Sequence of chain 1.B:
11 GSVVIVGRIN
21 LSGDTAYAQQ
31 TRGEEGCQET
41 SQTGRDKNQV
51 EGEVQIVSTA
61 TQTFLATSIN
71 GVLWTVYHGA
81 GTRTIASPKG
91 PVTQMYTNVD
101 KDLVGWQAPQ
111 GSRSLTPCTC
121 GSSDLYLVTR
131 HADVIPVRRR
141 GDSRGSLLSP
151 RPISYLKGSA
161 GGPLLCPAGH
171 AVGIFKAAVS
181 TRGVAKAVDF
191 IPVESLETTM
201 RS

A small-molecule ligand and the protein it binds are described below.
Small molecule (SMILES): CC[C@@H]1C[C@]1(NC(=O)[C@@H]1C[C@@H]2CN1C(=O)[C@H](C(C)(C)C)NC(=O)OCC(C)(C)CCCCc1cccc3c1CN(C3)C(=O)O2)C(=O)NS(=O)(=O)C1CC1

Binding-site contacts:
Ligand atom CBQ contacts residue PHE64 of chain 1.B at 3.6 Å (hydrophobic).
Ligand atom OAG contacts residue ALA178 of chain 1.B at 3.0 Å (h-bond).
Ligand atom CB contacts residue HIS78 of chain 1.B at 3.5 Å.
Ligand atom CBR contacts residue GLY79 of chain 1.B at 3.5 Å.
Ligand atom OBL contacts residue LYS157 of chain 1.B at 3.6 Å.
Ligand atom NBK contacts residue HIS78 of chain 1.B at 3.1 Å (h-bond).
Ligand atom CBQ contacts residue GLN62 of chain 1.B at 3.5 Å.
Ligand atom CAY contacts residue ALA160 of chain 1.B at 3.4 Å (hydrophobic).
Ligand atom CBA contacts residue ALA160 of chain 1.B at 3.7 Å (hydrophobic).
Ligand atom OBL contacts residue GLY158 of chain 1.B at 3.1 Å (h-bond).
Ligand atom CBN contacts residue GLN62 of chain 1.B at 3.6 Å.
Ligand atom CCA contacts residue ILE153 of chain 1.B at 3.7 Å (hydrophobic).
Ligand atom NAV contacts residue LYS176 of chain 1.B at 3.0 Å (salt-bridge).
Ligand atom CBN contacts residue HIS78 of chain 1.B at 3.6 Å.
Ligand atom OAP contacts residue HIS78 of chain 1.B at 3.3 Å.
Ligand atom OBO contacts residue LYS157 of chain 1.B at 3.2 Å.
Ligand atom OBL contacts residue SER159 of chain 1.B at 3.6 Å (h-bond).
Ligand atom CCA contacts residue ALA178 of chain 1.B at 3.5 Å (hydrophobic).
Ligand atom CAR contacts residue LEU156 of chain 1.B at 3.5 Å (hydrophobic).
Ligand atom SBM contacts residue GLY158 of chain 1.B at 3.6 Å.
Ligand atom CAJ contacts residue ALA178 of chain 1.B at 3.6 Å (hydrophobic).
Ligand atom CBF contacts residue ASP102 of chain 1.B at 3.4 Å.
Ligand atom OBO contacts residue GLY158 of chain 1.B at 3.0 Å (h-bond).
Ligand atom NAV contacts residue HIS78 of chain 1.B at 3.5 Å (h-bond).
Ligand atom OBP contacts residue PHE64 of chain 1.B at 3.5 Å.
Ligand atom OBL contacts residue ALA160 of chain 1.B at 3.4 Å (h-bond).
Ligand atom CBA contacts residue LYS176 of chain 1.B at 3.6 Å.
Ligand atom OBP contacts residue ALA160 of chain 1.B at 3.5 Å.
Ligand atom CBR contacts residue HIS78 of chain 1.B at 3.4 Å.
Ligand atom CBG contacts residue VAL99 of chain 1.B at 3.7 Å (hydrophobic).
Ligand atom NAI contacts residue ALA178 of chain 1.B at 3.0 Å (h-bond).
Ligand atom OAG contacts residue ALA177 of chain 1.B at 3.2 Å.
Ligand atom CBA contacts residue PHE175 of chain 1.B at 3.3 Å (hydrophobic).
Ligand atom NBK contacts residue ALA160 of chain 1.B at 3.4 Å.
Ligand atom OAK contacts residue ALA178 of chain 1.B at 3.2 Å (h-bond).
Ligand atom OBP contacts residue GLY158 of chain 1.B at 3.1 Å.
Ligand atom CBG contacts residue ASP100 of chain 1.B at 3.5 Å.
Ligand atom OBL contacts residue LEU156 of chain 1.B at 3.5 Å (h-bond).
Ligand atom CBX contacts residue ARG144 of chain 1.B at 3.5 Å.
Ligand atom CBF contacts residue VAL99 of chain 1.B at 3.6 Å (hydrophobic).